Binding-site contacts:
Ligand atom OAT contacts residue MET572 of chain 1.B at 3.1 Å.
Ligand atom CAK contacts residue ARG370 of chain 1.B at 3.6 Å.
Ligand atom C5 contacts residue TRP576 of chain 1.B at 3.7 Å (hydrophobic).
Ligand atom CAI contacts residue ARG370 of chain 1.B at 3.5 Å.
Ligand atom OAS contacts residue PHE191 of chain 1.A at 3.5 Å.
Ligand atom C4 contacts residue TRP576 of chain 1.B at 3.4 Å (hydrophobic).
Ligand atom C6 contacts residue PHE191 of chain 1.A at 3.6 Å (hydrophobic).
Ligand atom OAG contacts residue ARG370 of chain 1.B at 2.9 Å (salt-bridge).
Ligand atom OAR contacts residue PHE191 of chain 1.A at 3.5 Å.
Ligand atom CBA contacts residue ARG370 of chain 1.B at 3.6 Å.
Ligand atom C2 contacts residue TRP576 of chain 1.B at 3.4 Å (hydrophobic).
Ligand atom NAP contacts residue TRP576 of chain 1.B at 3.6 Å.
Ligand atom C6 contacts residue ARG370 of chain 1.B at 3.4 Å.
Ligand atom NAQ contacts residue ARG370 of chain 1.B at 3.3 Å (salt-bridge).
Ligand atom NAQ contacts residue TRP576 of chain 1.B at 3.3 Å.
Ligand atom CAK contacts residue PHE191 of chain 1.A at 3.5 Å (hydrophobic).
Ligand atom CAB contacts residue ARG370 of chain 1.B at 3.6 Å.
Ligand atom CAB contacts residue MET344 of chain 1.B at 3.5 Å (hydrophobic).
Ligand atom CAW contacts residue PRO182 of chain 1.A at 3.7 Å (hydrophobic).
Ligand atom CAJ contacts residue ARG370 of chain 1.B at 3.4 Å.
Ligand atom N3 contacts residue GLY106 of chain 1.A at 3.7 Å.
Ligand atom OAS contacts residue MET344 of chain 1.B at 3.4 Å (h-bond).
Ligand atom N3 contacts residue TRP576 of chain 1.B at 3.5 Å.
Ligand atom OAT contacts residue TRP576 of chain 1.B at 3.6 Å (h-bond).
Ligand atom CAI contacts residue ALA190 of chain 1.A at 3.7 Å (hydrophobic).
Ligand atom CAB contacts residue FAD1 of chain 1.H at 3.4 Å.
Ligand atom CAI contacts residue ASP369 of chain 1.B at 3.7 Å.
Ligand atom OAS contacts residue ARG370 of chain 1.B at 2.9 Å (salt-bridge).
Ligand atom CAU contacts residue LYS241 of chain 1.A at 3.6 Å.
Ligand atom CAK contacts residue VAL181 of chain 1.A at 3.6 Å (hydrophobic).
Ligand atom N1 contacts residue ARG370 of chain 1.B at 3.0 Å (salt-bridge).
Ligand atom NAP contacts residue GLY106 of chain 1.A at 3.5 Å.
Ligand atom OAF contacts residue LYS241 of chain 1.A at 3.0 Å (salt-bridge).
Ligand atom CAA contacts residue GLN192 of chain 1.A at 3.6 Å.
Ligand atom N1 contacts residue TRP576 of chain 1.B at 3.3 Å.
Ligand atom CAH contacts residue ARG370 of chain 1.B at 3.4 Å.
Ligand atom C6 contacts residue TRP576 of chain 1.B at 3.5 Å (hydrophobic).
Ligand atom OAD contacts residue LYS241 of chain 1.A at 2.6 Å (salt-bridge).
Ligand atom CAW contacts residue ARG370 of chain 1.B at 3.5 Å.
Ligand atom CAU contacts residue TRP576 of chain 1.B at 3.5 Å (hydrophobic).

Sequence of chain 1.B:
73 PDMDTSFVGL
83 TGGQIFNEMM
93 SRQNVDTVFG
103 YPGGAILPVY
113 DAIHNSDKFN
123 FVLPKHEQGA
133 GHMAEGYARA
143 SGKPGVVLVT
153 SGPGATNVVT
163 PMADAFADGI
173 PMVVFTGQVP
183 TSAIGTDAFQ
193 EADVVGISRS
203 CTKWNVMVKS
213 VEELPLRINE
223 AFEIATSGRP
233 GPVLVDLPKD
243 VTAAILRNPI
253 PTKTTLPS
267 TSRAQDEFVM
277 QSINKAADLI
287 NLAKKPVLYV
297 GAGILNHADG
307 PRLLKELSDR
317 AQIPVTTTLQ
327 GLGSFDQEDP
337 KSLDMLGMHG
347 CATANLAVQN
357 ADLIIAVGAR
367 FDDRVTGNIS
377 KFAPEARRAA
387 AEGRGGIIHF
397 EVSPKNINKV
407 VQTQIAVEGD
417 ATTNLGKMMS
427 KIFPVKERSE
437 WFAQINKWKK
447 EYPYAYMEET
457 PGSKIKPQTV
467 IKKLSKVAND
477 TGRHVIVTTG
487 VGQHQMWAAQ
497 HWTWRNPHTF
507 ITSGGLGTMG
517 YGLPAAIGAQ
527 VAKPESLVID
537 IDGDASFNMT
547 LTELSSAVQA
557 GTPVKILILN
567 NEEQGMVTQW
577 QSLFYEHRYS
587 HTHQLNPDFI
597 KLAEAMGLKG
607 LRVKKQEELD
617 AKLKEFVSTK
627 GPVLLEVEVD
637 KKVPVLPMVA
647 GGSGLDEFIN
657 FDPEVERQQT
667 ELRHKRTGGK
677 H

Sequence of chain 1.A:
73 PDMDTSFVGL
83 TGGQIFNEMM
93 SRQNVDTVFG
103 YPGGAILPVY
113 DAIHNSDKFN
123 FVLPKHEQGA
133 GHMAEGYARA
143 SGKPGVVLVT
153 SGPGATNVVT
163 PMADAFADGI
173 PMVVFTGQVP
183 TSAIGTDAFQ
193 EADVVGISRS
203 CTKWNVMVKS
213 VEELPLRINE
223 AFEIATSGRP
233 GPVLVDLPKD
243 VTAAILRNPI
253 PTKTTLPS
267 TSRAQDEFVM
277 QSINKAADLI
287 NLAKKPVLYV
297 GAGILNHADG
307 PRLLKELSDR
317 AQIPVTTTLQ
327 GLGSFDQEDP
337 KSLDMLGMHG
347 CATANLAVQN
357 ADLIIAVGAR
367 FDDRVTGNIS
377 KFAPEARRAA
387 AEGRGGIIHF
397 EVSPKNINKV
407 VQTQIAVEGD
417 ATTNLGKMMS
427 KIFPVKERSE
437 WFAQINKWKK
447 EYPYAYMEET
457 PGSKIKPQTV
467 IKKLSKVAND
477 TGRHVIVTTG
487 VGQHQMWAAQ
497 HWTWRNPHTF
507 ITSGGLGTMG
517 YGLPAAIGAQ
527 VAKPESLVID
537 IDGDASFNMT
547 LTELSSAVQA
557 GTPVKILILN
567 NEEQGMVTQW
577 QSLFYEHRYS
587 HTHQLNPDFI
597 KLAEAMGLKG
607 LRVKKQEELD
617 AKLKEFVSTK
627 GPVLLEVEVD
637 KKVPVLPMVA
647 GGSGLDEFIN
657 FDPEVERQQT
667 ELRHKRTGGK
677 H

The protein below binds the small molecule below.
Small molecule (SMILES): COC(=O)c1ccccc1CS(=O)(=O)NC(=O)Nc1nc(OC)cc(OC)n1